Sequence of chain 1.D:
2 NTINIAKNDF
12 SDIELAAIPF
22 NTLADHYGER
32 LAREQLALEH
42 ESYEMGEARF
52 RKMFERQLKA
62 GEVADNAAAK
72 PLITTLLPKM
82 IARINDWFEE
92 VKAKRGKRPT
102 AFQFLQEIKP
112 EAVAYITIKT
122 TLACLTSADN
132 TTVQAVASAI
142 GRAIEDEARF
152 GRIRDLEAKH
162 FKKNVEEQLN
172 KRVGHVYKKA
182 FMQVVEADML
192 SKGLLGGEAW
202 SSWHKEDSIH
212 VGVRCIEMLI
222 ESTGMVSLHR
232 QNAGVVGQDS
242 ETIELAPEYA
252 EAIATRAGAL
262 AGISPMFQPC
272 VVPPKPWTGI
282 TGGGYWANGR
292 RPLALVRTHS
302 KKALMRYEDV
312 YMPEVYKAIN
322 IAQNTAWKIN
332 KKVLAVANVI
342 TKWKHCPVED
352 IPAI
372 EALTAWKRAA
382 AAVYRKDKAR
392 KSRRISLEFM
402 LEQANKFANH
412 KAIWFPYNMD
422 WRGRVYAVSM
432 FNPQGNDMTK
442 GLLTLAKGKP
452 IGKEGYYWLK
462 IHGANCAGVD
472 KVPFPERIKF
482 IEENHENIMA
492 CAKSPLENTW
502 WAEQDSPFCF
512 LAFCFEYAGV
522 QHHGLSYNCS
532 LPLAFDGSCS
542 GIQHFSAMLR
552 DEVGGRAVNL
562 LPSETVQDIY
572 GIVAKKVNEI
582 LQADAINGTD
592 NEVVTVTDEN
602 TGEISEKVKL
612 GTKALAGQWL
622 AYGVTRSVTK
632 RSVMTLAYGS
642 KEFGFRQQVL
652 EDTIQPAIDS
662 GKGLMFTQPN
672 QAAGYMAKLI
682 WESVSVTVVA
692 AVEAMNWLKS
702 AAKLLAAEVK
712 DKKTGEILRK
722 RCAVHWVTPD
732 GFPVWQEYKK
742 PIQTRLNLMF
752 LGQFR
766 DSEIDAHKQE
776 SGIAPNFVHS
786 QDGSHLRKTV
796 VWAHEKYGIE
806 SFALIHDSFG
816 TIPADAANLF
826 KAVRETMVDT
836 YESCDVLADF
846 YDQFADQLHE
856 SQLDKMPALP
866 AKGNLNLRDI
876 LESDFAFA

The small molecule below binds the protein below.
Small molecule (SMILES): Cc1cn([C@H]2C[C@H](O[P](=O)(O)OC[C@H]3O[C@@H](n4ccc(N)nc4=O)C[C@@H]3O[P](=O)(O)OC[C@H]3O[C@@H](n4cnc5c(=O)nc(N)[nH]c54)C[C@@H]3O[P](=O)(O)OC[C@H]3O[C@@H](n4cnc5c(N)ncnc54)C[C@@H]3O[P](=O)(O)OC[C@H]3O[C@@H](n4cc(C)c(=O)[nH]c4=O)C[C@@H]3O[P](=O)(O)OC[C@H]3O[C@@H](n4cc(C)c(=O)[nH]c4=O)C[C@@H]3O[P](=O)(O)OC[C@H]3O[C@@H](n4ccc(N)nc4=O)C[C@@H]3O[P](=O)(O)OC[C@H]3O[C@@H](n4ccc(N)nc4=O)C[C@@H]3O)[C@@H](CO[P](=O)(O)O[C@H]3C[C@H](n4cnc5c(=O)nc(N)[nH]c54)O[C@@H]3CO)O2)c(=O)[nH]c1=O

Binding-site contacts:
Ligand atom C4' contacts residue LYS704 of chain 1.D at 4.4 Å.
Ligand atom OP1 contacts residue LYS704 of chain 1.D at 3.6 Å.
Ligand atom C1' contacts residue ARG647 of chain 1.D at 3.8 Å.
Ligand atom N1 contacts residue PHE644 of chain 1.D at 3.9 Å.
Ligand atom N2 contacts residue PHE644 of chain 1.D at 2.8 Å.
Ligand atom C4' contacts residue ARG647 of chain 1.D at 4.1 Å.
Ligand atom C4' contacts residue LYS679 of chain 1.D at 4.5 Å.
Ligand atom C2 contacts residue PHE644 of chain 1.D at 3.6 Å (hydrophobic).
Ligand atom O4' contacts residue ARG647 of chain 1.D at 3.2 Å (salt-bridge).
Ligand atom C4 contacts residue ARG647 of chain 1.D at 4.4 Å.
Ligand atom N2 contacts residue ARG647 of chain 1.D at 4.5 Å.
Ligand atom N3 contacts residue ARG647 of chain 1.D at 4.2 Å.
Ligand atom N9 contacts residue ARG647 of chain 1.D at 4.3 Å.
Ligand atom C5' contacts residue LYS704 of chain 1.D at 3.5 Å.
Ligand atom OP1 contacts residue ARG722 of chain 1.D at 3.9 Å.
Ligand atom O5' contacts residue LYS704 of chain 1.D at 4.4 Å.
Ligand atom O5' contacts residue LYS860 of chain 1.D at 4.3 Å.